This protein binds this small molecule.
Small molecule (SMILES): C/C=C\C=C\[C@@H]1O[C@](O)([C@H](CC)C(=O)NC/C=C/C=C(\C)[C@@H](OC)[C@@H](C)[C@@H]2O[C@H](/C=C/C=C/C=C(\C)C(=O)c3c(O)cc[nH]c3=O)[C@H](O)[C@@H]2O)[C@H](O)[C@H](O)C1(C)C

Binding-site contacts:
Ligand atom C10 contacts residue GLU327 of chain 1.GC at 3.2 Å.
Ligand atom O7 contacts residue TYR162 of chain 1.GC at 3.3 Å (h-bond).
Ligand atom O4 contacts residue LEU122 of chain 1.GC at 3.5 Å.
Ligand atom C36 contacts residue VAL127 of chain 1.GC at 3.7 Å (hydrophobic).
Ligand atom O29 contacts residue PHE387 of chain 1.GC at 3.0 Å (h-bond).
Ligand atom C28 contacts residue GLN126 of chain 1.GC at 3.3 Å.
Ligand atom C45 contacts residue ARG386 of chain 1.GC at 3.5 Å.
Ligand atom C36 contacts residue ALA388 of chain 1.GC at 3.6 Å (hydrophobic).
Ligand atom O4 contacts residue TYR162 of chain 1.GC at 3.5 Å.
Ligand atom C15 contacts residue GLU163 of chain 1.GC at 3.5 Å.
Ligand atom C39 contacts residue GLN126 of chain 1.GC at 3.7 Å.
Ligand atom C10 contacts residue GLU328 of chain 1.GC at 3.6 Å.
Ligand atom O29 contacts residue ARG386 of chain 1.GC at 3.6 Å.
Ligand atom O30 contacts residue GLN126 of chain 1.GC at 3.3 Å (h-bond).
Ligand atom O7 contacts residue ARG118 of chain 1.GC at 3.2 Å (salt-bridge).
Ligand atom C22 contacts residue GLN126 of chain 1.GC at 3.1 Å.
Ligand atom C44 contacts residue ARG125 of chain 1.GC at 3.7 Å.
Ligand atom C16 contacts residue GLU163 of chain 1.GC at 2.9 Å.
Ligand atom C38 contacts residue ILE94 of chain 1.GC at 3.7 Å (hydrophobic).
Ligand atom C21 contacts residue GLN126 of chain 1.GC at 3.7 Å.
Ligand atom C23 contacts residue GLN126 of chain 1.GC at 3.3 Å.
Ligand atom C24 contacts residue GLN126 of chain 1.GC at 3.5 Å.
Ligand atom C27 contacts residue ALA398 of chain 1.GC at 3.7 Å (hydrophobic).
Ligand atom O15 contacts residue GLU163 of chain 1.GC at 3.6 Å (salt-bridge).
Ligand atom C39 contacts residue THR395 of chain 1.GC at 3.5 Å.
Ligand atom C25 contacts residue ALA398 of chain 1.GC at 3.6 Å (hydrophobic).
Ligand atom C43 contacts residue TYR322 of chain 1.GC at 3.5 Å (hydrophobic).
Ligand atom N26 contacts residue GLN126 of chain 1.GC at 3.6 Å.
Ligand atom C7 contacts residue TYR162 of chain 1.GC at 3.4 Å (hydrophobic).
Ligand atom O27 contacts residue ALA398 of chain 1.GC at 2.9 Å.
Ligand atom O16 contacts residue ARG125 of chain 1.GC at 3.4 Å (salt-bridge).
Ligand atom O27 contacts residue PHE387 of chain 1.GC at 3.1 Å (h-bond).
Ligand atom C43 contacts residue GLU328 of chain 1.GC at 3.1 Å.
Ligand atom O29 contacts residue ALA388 of chain 1.GC at 3.7 Å.
Ligand atom O15 contacts residue TYR162 of chain 1.GC at 3.0 Å.
Ligand atom C37 contacts residue ILE94 of chain 1.GC at 3.5 Å (hydrophobic).
Ligand atom O16 contacts residue GLU163 of chain 1.GC at 3.1 Å (salt-bridge).
Ligand atom C42 contacts residue GLN126 of chain 1.GC at 3.5 Å.
Ligand atom C42 contacts residue ARG125 of chain 1.GC at 3.4 Å.
Ligand atom C47 contacts residue VAL127 of chain 1.GC at 3.3 Å (hydrophobic).

Sequence of chain 1.GC:
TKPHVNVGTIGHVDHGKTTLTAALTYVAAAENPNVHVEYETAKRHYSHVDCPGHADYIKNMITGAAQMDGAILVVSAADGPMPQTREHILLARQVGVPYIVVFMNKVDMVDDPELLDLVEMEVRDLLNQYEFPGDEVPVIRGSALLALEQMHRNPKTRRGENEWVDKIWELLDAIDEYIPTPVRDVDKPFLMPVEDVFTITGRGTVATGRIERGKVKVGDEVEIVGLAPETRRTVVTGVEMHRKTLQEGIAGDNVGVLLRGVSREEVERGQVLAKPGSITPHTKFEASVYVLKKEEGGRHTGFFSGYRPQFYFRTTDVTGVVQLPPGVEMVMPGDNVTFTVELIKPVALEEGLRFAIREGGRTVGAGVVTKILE